This small molecule binds to this protein.
Small molecule (SMILES): COc1cc(OC(C)(C)C(=O)NCCS)ccc1Br

Binding-site contacts:
Ligand atom C6 contacts residue ILE173 of chain 2.A at 4.5 Å (hydrophobic).
Ligand atom BR contacts residue VAL8 of chain 2.B at 4.3 Å.
Ligand atom C9 contacts residue ILE224 of chain 2.A at 4.3 Å (hydrophobic).
Ligand atom C9 contacts residue VAL8 of chain 2.B at 4.3 Å (hydrophobic).
Ligand atom C4 contacts residue VAL8 of chain 2.B at 4.0 Å (hydrophobic).
Ligand atom C12 contacts residue CYS47 of chain 2.A at 3.2 Å (hydrophobic).
Ligand atom C7 contacts residue PRO172 of chain 2.A at 3.1 Å (hydrophobic).
Ligand atom S contacts residue CYS47 of chain 2.A at 2.1 Å (h-bond).
Ligand atom C5 contacts residue SER50 of chain 2.A at 3.8 Å.
Ligand atom C8 contacts residue PRO172 of chain 2.A at 4.0 Å (hydrophobic).
Ligand atom BR contacts residue PHE124 of chain 2.A at 4.0 Å.
Ligand atom C6 contacts residue VAL8 of chain 2.B at 3.9 Å (hydrophobic).
Ligand atom S contacts residue PHE124 of chain 2.A at 4.1 Å.
Ligand atom C4 contacts residue PHE124 of chain 2.A at 4.2 Å (hydrophobic).
Ligand atom C6 contacts residue PHE124 of chain 2.A at 4.4 Å (hydrophobic).
Ligand atom C5 contacts residue VAL8 of chain 2.B at 3.2 Å (hydrophobic).
Ligand atom C5 contacts residue PHE124 of chain 2.A at 3.9 Å (hydrophobic).
Ligand atom BR contacts residue PRO172 of chain 2.A at 4.2 Å.
Ligand atom C2 contacts residue ILE224 of chain 2.A at 4.3 Å (hydrophobic).
Ligand atom C11 contacts residue CYS47 of chain 2.A at 3.6 Å (hydrophobic).
Ligand atom O1 contacts residue LYS127 of chain 2.A at 4.2 Å.
Ligand atom BR contacts residue GLY176 of chain 2.A at 4.0 Å.
Ligand atom O1 contacts residue VAL8 of chain 2.B at 3.7 Å.
Ligand atom C6 contacts residue PRO172 of chain 2.A at 4.1 Å (hydrophobic).
Ligand atom C8 contacts residue ILE224 of chain 2.A at 3.9 Å (hydrophobic).
Ligand atom BR contacts residue ILE173 of chain 2.A at 3.8 Å.
Ligand atom C3 contacts residue VAL8 of chain 2.B at 4.5 Å (hydrophobic).
Ligand atom N contacts residue CYS47 of chain 2.A at 4.5 Å.
Ligand atom O1 contacts residue PHE124 of chain 2.A at 3.5 Å.
Ligand atom BR contacts residue LEU177 of chain 2.A at 4.4 Å.
Ligand atom BR contacts residue LYS127 of chain 2.A at 3.5 Å.
Ligand atom C12 contacts residue VAL51 of chain 2.A at 3.7 Å (hydrophobic).
Ligand atom O contacts residue ILE224 of chain 2.A at 4.2 Å.
Ligand atom C7 contacts residue ILE173 of chain 2.A at 4.0 Å (hydrophobic).
Ligand atom C7 contacts residue VAL8 of chain 2.B at 4.4 Å (hydrophobic).
Ligand atom C contacts residue LEU223 of chain 2.A at 3.8 Å (hydrophobic).

Sequence of chain 2.B:
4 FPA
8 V

Sequence of chain 2.A:
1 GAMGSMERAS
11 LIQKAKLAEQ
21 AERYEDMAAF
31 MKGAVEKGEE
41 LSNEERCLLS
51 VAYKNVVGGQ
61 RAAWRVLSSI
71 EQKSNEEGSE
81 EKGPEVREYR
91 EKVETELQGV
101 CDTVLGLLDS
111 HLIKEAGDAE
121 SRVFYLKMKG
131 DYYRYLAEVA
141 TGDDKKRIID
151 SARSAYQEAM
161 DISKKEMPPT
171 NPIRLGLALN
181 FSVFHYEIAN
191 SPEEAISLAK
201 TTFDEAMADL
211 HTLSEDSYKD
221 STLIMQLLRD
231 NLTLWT